Sequence of chain 2.D:
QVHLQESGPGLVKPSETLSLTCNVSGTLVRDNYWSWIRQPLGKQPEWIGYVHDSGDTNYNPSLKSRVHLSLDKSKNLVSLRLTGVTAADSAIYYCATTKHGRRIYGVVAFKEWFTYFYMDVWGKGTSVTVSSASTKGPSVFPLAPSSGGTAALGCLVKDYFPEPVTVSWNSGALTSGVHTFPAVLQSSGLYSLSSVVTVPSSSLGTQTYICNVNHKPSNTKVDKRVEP

The protein below binds the small molecule below.
Small molecule (SMILES): CC(=O)N[C@@H]1[C@@H](O)[C@H](O)[C@@H](CO)O[C@H]1O

Binding-site contacts:
Ligand atom C2 contacts residue ASN23 of chain 2.D at 2.5 Å.
Ligand atom N2 contacts residue ASN23 of chain 2.D at 2.9 Å (h-bond).
Ligand atom C8 contacts residue SER7 of chain 2.D at 3.3 Å.
Ligand atom N2 contacts residue THR21 of chain 2.D at 4.4 Å.
Ligand atom C1 contacts residue ASN23 of chain 2.D at 1.4 Å.
Ligand atom C5 contacts residue ASN23 of chain 2.D at 3.7 Å.
Ligand atom O5 contacts residue ASN23 of chain 2.D at 2.4 Å (h-bond).
Ligand atom O7 contacts residue SER7 of chain 2.D at 4.1 Å.
Ligand atom C7 contacts residue SER7 of chain 2.D at 3.7 Å.
Ligand atom C8 contacts residue THR21 of chain 2.D at 3.7 Å.
Ligand atom N2 contacts residue SER7 of chain 2.D at 4.4 Å.
Ligand atom O7 contacts residue ASN23 of chain 2.D at 4.5 Å.
Ligand atom C3 contacts residue ASN23 of chain 2.D at 3.8 Å.
Ligand atom C4 contacts residue ASN23 of chain 2.D at 4.2 Å.
Ligand atom C7 contacts residue ASN23 of chain 2.D at 3.9 Å.
Ligand atom O6 contacts residue ASN23 of chain 2.D at 4.3 Å.